Binding-site contacts:
Ligand atom C3 contacts residue LYS751 of chain 1.A at 3.5 Å.
Ligand atom O4 contacts residue LYS784 of chain 1.D at 3.5 Å.
Ligand atom O4 contacts residue MET517 of chain 1.D at 3.9 Å.
Ligand atom C3 contacts residue GLY752 of chain 1.A at 3.4 Å.
Ligand atom O1 contacts residue LYS751 of chain 1.A at 3.0 Å (salt-bridge).
Ligand atom C14 contacts residue PHE516 of chain 1.D at 3.2 Å (hydrophobic).
Ligand atom C10 contacts residue PHE516 of chain 1.D at 3.8 Å (hydrophobic).
Ligand atom C8 contacts residue PRO515 of chain 1.D at 3.4 Å (hydrophobic).
Ligand atom CL contacts residue LEU780 of chain 1.D at 3.4 Å.
Ligand atom N1 contacts residue SER750 of chain 1.A at 3.2 Å (h-bond).
Ligand atom C14 contacts residue SER750 of chain 1.A at 3.1 Å.
Ligand atom C11 contacts residue SER518 of chain 1.D at 3.7 Å.
Ligand atom C2 contacts residue PRO515 of chain 1.D at 3.6 Å (hydrophobic).
Ligand atom C4 contacts residue GLY752 of chain 1.A at 3.5 Å.
Ligand atom C7 contacts residue LYS514 of chain 1.D at 3.6 Å.
Ligand atom C4 contacts residue ILE502 of chain 1.A at 3.5 Å (hydrophobic).
Ligand atom N1 contacts residue PRO515 of chain 1.D at 3.2 Å (h-bond).
Ligand atom C10 contacts residue SER750 of chain 1.A at 2.2 Å.
Ligand atom O1 contacts residue SER750 of chain 1.A at 2.1 Å (h-bond).
Ligand atom O2 contacts residue SER518 of chain 1.D at 3.4 Å (h-bond).
Ligand atom C9 contacts residue SER750 of chain 1.A at 1.4 Å.
Ligand atom C5 contacts residue LEU772 of chain 1.D at 3.6 Å (hydrophobic).
Ligand atom S1 contacts residue SER750 of chain 1.A at 2.0 Å (h-bond).
Ligand atom CL contacts residue PHE516 of chain 1.D at 3.8 Å.
Ligand atom C13 contacts residue SER750 of chain 1.A at 3.3 Å.
Ligand atom O3 contacts residue SER518 of chain 1.D at 3.4 Å.
Ligand atom C14 contacts residue LEU780 of chain 1.D at 3.8 Å (hydrophobic).
Ligand atom C11 contacts residue SER750 of chain 1.A at 1.9 Å.
Ligand atom C4 contacts residue LYS751 of chain 1.A at 3.6 Å.
Ligand atom O2 contacts residue SER750 of chain 1.A at 3.3 Å (h-bond).
Ligand atom N2 contacts residue PRO515 of chain 1.D at 3.2 Å (h-bond).
Ligand atom C12 contacts residue SER750 of chain 1.A at 2.9 Å.
Ligand atom C5 contacts residue ILE502 of chain 1.A at 3.8 Å (hydrophobic).
Ligand atom N2 contacts residue SER750 of chain 1.A at 3.1 Å (h-bond).
Ligand atom N2 contacts residue SER775 of chain 1.D at 3.7 Å.
Ligand atom C6 contacts residue SER750 of chain 1.A at 3.8 Å.
Ligand atom C1 contacts residue PRO515 of chain 1.D at 3.2 Å (hydrophobic).
Ligand atom C7 contacts residue ILE502 of chain 1.A at 3.8 Å (hydrophobic).
Ligand atom C13 contacts residue PHE516 of chain 1.D at 3.4 Å (hydrophobic).
Ligand atom C8 contacts residue SER750 of chain 1.A at 3.3 Å.

Sequence of chain 1.D:
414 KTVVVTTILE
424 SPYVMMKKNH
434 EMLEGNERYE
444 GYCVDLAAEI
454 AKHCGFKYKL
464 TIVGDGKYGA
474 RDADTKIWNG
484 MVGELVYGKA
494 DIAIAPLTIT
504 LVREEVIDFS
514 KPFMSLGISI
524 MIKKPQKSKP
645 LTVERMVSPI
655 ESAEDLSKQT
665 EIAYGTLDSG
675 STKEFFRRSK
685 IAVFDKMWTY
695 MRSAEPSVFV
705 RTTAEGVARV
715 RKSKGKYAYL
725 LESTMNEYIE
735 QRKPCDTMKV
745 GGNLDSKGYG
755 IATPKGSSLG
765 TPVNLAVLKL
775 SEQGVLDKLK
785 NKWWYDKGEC

This protein binds this small molecule.
Small molecule (SMILES): NS(=O)(=O)c1cc2c(cc1Cl)N[C@H]([C@H]1C[C@H]3C=C[C@@H]1C3)NS2(=O)=O

Sequence of chain 1.A:
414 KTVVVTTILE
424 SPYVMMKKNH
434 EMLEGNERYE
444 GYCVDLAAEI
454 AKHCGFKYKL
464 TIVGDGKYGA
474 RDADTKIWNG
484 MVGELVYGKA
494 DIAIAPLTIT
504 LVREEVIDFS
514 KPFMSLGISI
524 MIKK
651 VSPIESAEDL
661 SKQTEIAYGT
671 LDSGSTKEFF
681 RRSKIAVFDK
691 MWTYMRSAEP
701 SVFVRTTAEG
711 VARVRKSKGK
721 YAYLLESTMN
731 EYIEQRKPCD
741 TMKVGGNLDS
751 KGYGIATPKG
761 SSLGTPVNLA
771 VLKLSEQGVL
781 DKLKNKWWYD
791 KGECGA